Binding-site contacts:
Ligand atom C6 contacts residue LYS272 of chain 1.A at 3.8 Å.
Ligand atom N2 contacts residue PHE315 of chain 1.A at 4.2 Å.
Ligand atom C12 contacts residue PHE315 of chain 1.A at 3.8 Å (hydrophobic).
Ligand atom C26 contacts residue VAL275 of chain 1.A at 3.5 Å (hydrophobic).
Ligand atom N3 contacts residue TRP312 of chain 1.A at 4.3 Å.
Ligand atom C25 contacts residue LEU152 of chain 1.A at 3.8 Å (hydrophobic).
Ligand atom C7 contacts residue GLU268 of chain 1.A at 3.9 Å.
Ligand atom C3 contacts residue GLN384 of chain 1.B at 4.0 Å.
Ligand atom C2 contacts residue ILE311 of chain 1.A at 3.9 Å (hydrophobic).
Ligand atom N5 contacts residue GLU319 of chain 1.A at 4.3 Å.
Ligand atom C10 contacts residue PHE315 of chain 1.A at 3.7 Å (hydrophobic).
Ligand atom C13 contacts residue PHE315 of chain 1.A at 4.1 Å (hydrophobic).
Ligand atom C9 contacts residue PHE315 of chain 1.A at 3.8 Å (hydrophobic).
Ligand atom C14 contacts residue PHE315 of chain 1.A at 4.3 Å (hydrophobic).
Ligand atom C26 contacts residue TYR279 of chain 1.A at 4.2 Å (hydrophobic).
Ligand atom C24 contacts residue HT11 of chain 1.E at 3.7 Å.
Ligand atom C5 contacts residue GLU268 of chain 1.A at 4.0 Å.
Ligand atom C21 contacts residue GLU319 of chain 1.A at 3.2 Å.
Ligand atom N5 contacts residue PHE156 of chain 1.A at 4.2 Å.
Ligand atom C9 contacts residue GLU268 of chain 1.A at 3.4 Å.
Ligand atom C21 contacts residue PHE156 of chain 1.A at 4.2 Å (hydrophobic).
Ligand atom C5 contacts residue VAL271 of chain 1.A at 4.2 Å (hydrophobic).
Ligand atom C10 contacts residue GLU268 of chain 1.A at 3.5 Å.
Ligand atom N2 contacts residue GLU268 of chain 1.A at 2.9 Å (salt-bridge).
Ligand atom C27 contacts residue LYS272 of chain 1.A at 4.3 Å.
Ligand atom C20 contacts residue TRP312 of chain 1.A at 4.2 Å (hydrophobic).
Ligand atom N2 contacts residue VAL271 of chain 1.A at 4.2 Å.
Ligand atom C27 contacts residue GLU32 of chain 1.B at 4.0 Å.
Ligand atom C24 contacts residue PHE156 of chain 1.A at 4.3 Å (hydrophobic).
Ligand atom C8 contacts residue PHE315 of chain 1.A at 3.9 Å (hydrophobic).
Ligand atom C26 contacts residue ARG381 of chain 1.B at 4.2 Å.
Ligand atom C11 contacts residue PHE315 of chain 1.A at 3.6 Å (hydrophobic).
Ligand atom C22 contacts residue GLU319 of chain 1.A at 4.0 Å.
Ligand atom C27 contacts residue ARG381 of chain 1.B at 3.2 Å.
Ligand atom C5 contacts residue LYS272 of chain 1.A at 4.3 Å.
Ligand atom C2 contacts residue GLN384 of chain 1.B at 4.2 Å.
Ligand atom C23 contacts residue HT11 of chain 1.E at 3.6 Å.
Ligand atom N6 contacts residue PHE156 of chain 1.A at 4.2 Å.
Ligand atom C25 contacts residue HT11 of chain 1.E at 4.1 Å.
Ligand atom C19 contacts residue GLU319 of chain 1.A at 4.2 Å.

Sequence of chain 1.B:
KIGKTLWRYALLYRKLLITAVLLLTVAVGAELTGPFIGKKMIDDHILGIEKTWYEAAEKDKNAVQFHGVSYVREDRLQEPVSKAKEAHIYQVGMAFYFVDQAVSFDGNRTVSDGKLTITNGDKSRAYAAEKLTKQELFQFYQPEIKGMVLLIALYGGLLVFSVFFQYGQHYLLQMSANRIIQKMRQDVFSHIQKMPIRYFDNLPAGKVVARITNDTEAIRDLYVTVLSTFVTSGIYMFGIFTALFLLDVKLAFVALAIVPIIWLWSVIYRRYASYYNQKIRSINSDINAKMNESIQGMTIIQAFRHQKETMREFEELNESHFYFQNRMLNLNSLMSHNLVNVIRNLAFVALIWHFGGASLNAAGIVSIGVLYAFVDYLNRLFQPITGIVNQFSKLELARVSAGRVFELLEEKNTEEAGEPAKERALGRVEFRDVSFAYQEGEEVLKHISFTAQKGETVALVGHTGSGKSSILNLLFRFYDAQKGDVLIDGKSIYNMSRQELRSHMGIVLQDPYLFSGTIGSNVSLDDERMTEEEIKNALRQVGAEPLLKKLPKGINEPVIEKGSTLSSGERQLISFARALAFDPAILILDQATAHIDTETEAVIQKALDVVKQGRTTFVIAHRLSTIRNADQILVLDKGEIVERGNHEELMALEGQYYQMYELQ

Sequence of chain 1.A:
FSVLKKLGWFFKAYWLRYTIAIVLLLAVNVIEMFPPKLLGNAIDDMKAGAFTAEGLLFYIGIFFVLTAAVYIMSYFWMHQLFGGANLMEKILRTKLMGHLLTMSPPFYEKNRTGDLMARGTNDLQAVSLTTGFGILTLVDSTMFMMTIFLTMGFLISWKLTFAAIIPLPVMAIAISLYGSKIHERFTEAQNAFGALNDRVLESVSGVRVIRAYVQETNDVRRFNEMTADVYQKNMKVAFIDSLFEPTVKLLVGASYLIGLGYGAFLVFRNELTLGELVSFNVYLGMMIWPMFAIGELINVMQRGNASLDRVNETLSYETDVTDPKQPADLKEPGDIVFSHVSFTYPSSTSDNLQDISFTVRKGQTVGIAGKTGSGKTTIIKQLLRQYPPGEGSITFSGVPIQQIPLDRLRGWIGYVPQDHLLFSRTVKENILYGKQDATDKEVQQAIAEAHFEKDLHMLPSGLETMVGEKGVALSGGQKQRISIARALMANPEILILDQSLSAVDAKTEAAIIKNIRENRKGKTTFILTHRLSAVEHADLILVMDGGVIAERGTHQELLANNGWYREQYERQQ

The protein below binds the small molecule below.
Small molecule (SMILES): CCOc1ccc(-c2nc3ccc(-c4nc5ccc(N6CCN(C)CC6)cc5[nH]4)cc3[nH]2)cc1